Binding-site contacts:
Ligand atom CAJ contacts residue LEU474 of chain 1.B at 3.9 Å (hydrophobic).
Ligand atom CAQ contacts residue ILE354 of chain 1.B at 3.9 Å (hydrophobic).
Ligand atom CAO contacts residue THR423 of chain 1.B at 4.0 Å.
Ligand atom NAN contacts residue THR423 of chain 1.B at 3.9 Å.
Ligand atom NAN contacts residue ALA355 of chain 1.B at 3.4 Å.
Ligand atom CAB contacts residue ALA418 of chain 1.B at 3.9 Å (hydrophobic).
Ligand atom CAB contacts residue ALA373 of chain 1.B at 3.7 Å (hydrophobic).
Ligand atom CAD contacts residue LEU474 of chain 1.B at 3.6 Å (hydrophobic).
Ligand atom OAK contacts residue ASP485 of chain 1.B at 3.8 Å.
Ligand atom NAH contacts residue ILE362 of chain 1.B at 3.9 Å.
Ligand atom NAH contacts residue ASP485 of chain 1.B at 3.3 Å (salt-bridge).
Ligand atom FAG contacts residue LEU419 of chain 1.B at 3.5 Å.
Ligand atom FAG contacts residue ALA373 of chain 1.B at 3.2 Å.
Ligand atom CAM contacts residue ALA355 of chain 1.B at 3.6 Å (hydrophobic).
Ligand atom CAP contacts residue THR423 of chain 1.B at 4.0 Å.
Ligand atom CAC contacts residue LEU474 of chain 1.B at 3.5 Å (hydrophobic).
Ligand atom CAC contacts residue LEU417 of chain 1.B at 3.9 Å (hydrophobic).
Ligand atom CAT contacts residue GLU426 of chain 1.B at 3.6 Å.
Ligand atom CAA contacts residue ALA373 of chain 1.B at 3.5 Å (hydrophobic).
Ligand atom CAB contacts residue LEU417 of chain 1.B at 4.0 Å (hydrophobic).
Ligand atom CAZ contacts residue GLU426 of chain 1.B at 3.7 Å.
Ligand atom FAG contacts residue ALA418 of chain 1.B at 3.0 Å.
Ligand atom CAB contacts residue LEU474 of chain 1.B at 3.4 Å (hydrophobic).
Ligand atom CAE contacts residue LEU474 of chain 1.B at 3.7 Å (hydrophobic).
Ligand atom CAQ contacts residue ALA355 of chain 1.B at 3.8 Å (hydrophobic).
Ligand atom CAL contacts residue ILE354 of chain 1.B at 3.6 Å (hydrophobic).
Ligand atom CAQ contacts residue THR423 of chain 1.B at 4.0 Å.
Ligand atom CAO contacts residue ALA355 of chain 1.B at 3.5 Å (hydrophobic).
Ligand atom CAP contacts residue ALA355 of chain 1.B at 3.8 Å (hydrophobic).
Ligand atom NAV contacts residue ILE354 of chain 1.B at 3.4 Å (h-bond).
Ligand atom FAG contacts residue CYS420 of chain 1.B at 3.2 Å.
Ligand atom OAU contacts residue GLU426 of chain 1.B at 2.9 Å (salt-bridge).
Ligand atom CAA contacts residue ALA418 of chain 1.B at 3.9 Å (hydrophobic).
Ligand atom OAK contacts residue GLN471 of chain 1.B at 4.0 Å.
Ligand atom CAR contacts residue ILE354 of chain 1.B at 3.5 Å (hydrophobic).
Ligand atom CAM contacts residue THR423 of chain 1.B at 3.9 Å.
Ligand atom CAI contacts residue ASP485 of chain 1.B at 4.0 Å.
Ligand atom CAA contacts residue LEU474 of chain 1.B at 3.5 Å (hydrophobic).
Ligand atom CAR contacts residue TRP326 of chain 1.B at 4.0 Å (hydrophobic).
Ligand atom CAF contacts residue LEU474 of chain 1.B at 3.6 Å (hydrophobic).

A small-molecule ligand and the protein it binds are described below.
Small molecule (SMILES): Cc1[nH]c(/C=C2\C(=O)Nc3ccc(F)cc32)c(C)c1C(=O)NCCN1CCCC1

Sequence of chain 1.B:
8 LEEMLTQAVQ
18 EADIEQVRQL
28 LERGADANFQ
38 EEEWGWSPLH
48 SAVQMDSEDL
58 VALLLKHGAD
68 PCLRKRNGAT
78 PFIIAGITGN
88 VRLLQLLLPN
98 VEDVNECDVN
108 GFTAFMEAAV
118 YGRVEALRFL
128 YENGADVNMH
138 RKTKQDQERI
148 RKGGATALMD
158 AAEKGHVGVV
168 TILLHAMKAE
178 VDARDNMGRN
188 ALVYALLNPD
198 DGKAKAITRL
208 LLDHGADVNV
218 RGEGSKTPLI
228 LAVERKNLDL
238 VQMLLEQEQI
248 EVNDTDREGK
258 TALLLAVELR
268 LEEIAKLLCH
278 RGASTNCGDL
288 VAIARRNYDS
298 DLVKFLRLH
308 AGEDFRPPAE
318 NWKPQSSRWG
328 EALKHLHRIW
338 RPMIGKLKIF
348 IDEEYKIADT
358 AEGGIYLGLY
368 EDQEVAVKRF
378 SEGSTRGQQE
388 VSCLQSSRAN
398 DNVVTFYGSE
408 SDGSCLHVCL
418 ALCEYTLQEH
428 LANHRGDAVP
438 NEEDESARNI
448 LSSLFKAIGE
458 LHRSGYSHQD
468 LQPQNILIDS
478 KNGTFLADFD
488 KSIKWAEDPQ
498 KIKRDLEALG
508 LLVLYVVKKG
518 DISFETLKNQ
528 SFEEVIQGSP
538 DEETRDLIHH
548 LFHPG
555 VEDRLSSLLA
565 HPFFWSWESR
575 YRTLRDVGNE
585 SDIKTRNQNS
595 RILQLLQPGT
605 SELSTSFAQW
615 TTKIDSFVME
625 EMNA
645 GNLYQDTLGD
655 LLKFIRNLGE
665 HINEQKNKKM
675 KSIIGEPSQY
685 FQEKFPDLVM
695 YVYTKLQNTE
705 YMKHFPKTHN